Sequence of chain 1.F:
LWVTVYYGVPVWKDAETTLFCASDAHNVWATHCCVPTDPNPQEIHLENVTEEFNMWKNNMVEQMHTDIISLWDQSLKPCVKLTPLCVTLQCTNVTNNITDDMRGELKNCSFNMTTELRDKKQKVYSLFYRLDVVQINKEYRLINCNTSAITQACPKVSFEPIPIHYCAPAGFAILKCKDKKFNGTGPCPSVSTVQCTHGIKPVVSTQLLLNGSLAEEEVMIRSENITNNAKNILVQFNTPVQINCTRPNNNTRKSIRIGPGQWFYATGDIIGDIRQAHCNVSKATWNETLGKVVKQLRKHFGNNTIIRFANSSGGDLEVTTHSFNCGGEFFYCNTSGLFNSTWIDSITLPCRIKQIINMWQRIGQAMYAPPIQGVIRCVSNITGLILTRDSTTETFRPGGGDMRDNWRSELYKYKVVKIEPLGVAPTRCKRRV

The small molecule below binds the protein below.
Small molecule (SMILES): CC(=O)N[C@@H]1[C@@H](O)[C@H](O)[C@@H](CO)O[C@H]1O

Binding-site contacts:
Ligand atom C8 contacts residue THR134 of chain 1.F at 3.8 Å.
Ligand atom C7 contacts residue ASN135 of chain 1.F at 3.9 Å.
Ligand atom N2 contacts residue ASN135 of chain 1.F at 3.0 Å (h-bond).
Ligand atom C4 contacts residue ASN135 of chain 1.F at 4.4 Å.
Ligand atom C5 contacts residue ASN135 of chain 1.F at 3.8 Å.
Ligand atom C1 contacts residue ASN135 of chain 1.F at 1.5 Å.
Ligand atom O5 contacts residue ASN135 of chain 1.F at 2.5 Å (h-bond).
Ligand atom C7 contacts residue THR134 of chain 1.F at 4.4 Å.
Ligand atom C3 contacts residue ASN135 of chain 1.F at 3.9 Å.
Ligand atom C8 contacts residue LYS191 of chain 1.F at 3.9 Å.
Ligand atom C1 contacts residue LYS149 of chain 1.F at 4.2 Å.
Ligand atom C1 contacts residue THR134 of chain 1.F at 4.0 Å.
Ligand atom N2 contacts residue THR134 of chain 1.F at 3.7 Å.
Ligand atom O7 contacts residue ASN135 of chain 1.F at 4.4 Å.
Ligand atom C8 contacts residue CYS133 of chain 1.F at 3.9 Å (hydrophobic).
Ligand atom C2 contacts residue ASN135 of chain 1.F at 2.5 Å.